Sequence of chain 1.C:
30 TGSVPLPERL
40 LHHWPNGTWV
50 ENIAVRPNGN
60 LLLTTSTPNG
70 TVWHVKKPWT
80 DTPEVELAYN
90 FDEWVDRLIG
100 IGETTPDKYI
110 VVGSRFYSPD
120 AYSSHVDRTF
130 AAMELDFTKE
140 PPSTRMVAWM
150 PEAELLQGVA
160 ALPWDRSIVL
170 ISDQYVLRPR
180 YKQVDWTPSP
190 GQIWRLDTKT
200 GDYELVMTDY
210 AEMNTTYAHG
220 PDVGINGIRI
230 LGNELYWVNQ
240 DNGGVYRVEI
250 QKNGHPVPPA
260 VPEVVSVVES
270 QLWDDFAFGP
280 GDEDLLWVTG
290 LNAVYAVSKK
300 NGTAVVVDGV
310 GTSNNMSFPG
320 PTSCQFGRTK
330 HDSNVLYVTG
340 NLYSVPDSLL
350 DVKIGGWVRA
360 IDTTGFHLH

A protein and the small-molecule ligand that binds it are described below.
Small molecule (SMILES): CC(=O)N[C@@H]1[C@@H](O)[C@H](O)[C@@H](CO)O[C@H]1O

Binding-site contacts:
Ligand atom C5 contacts residue EDO1 of chain 1.Z at 4.2 Å.
Ligand atom O4 contacts residue EDO1 of chain 1.Z at 2.3 Å (h-bond).
Ligand atom O5 contacts residue ASN89 of chain 1.C at 3.0 Å (h-bond).
Ligand atom O5 contacts residue ASN68 of chain 1.C at 2.3 Å (h-bond).
Ligand atom N2 contacts residue PRO67 of chain 1.C at 4.5 Å.
Ligand atom N2 contacts residue ASN68 of chain 1.C at 2.9 Å (h-bond).
Ligand atom C2 contacts residue ASN68 of chain 1.C at 2.4 Å.
Ligand atom C1 contacts residue ASN89 of chain 1.C at 3.8 Å.
Ligand atom O7 contacts residue ASN68 of chain 1.C at 4.0 Å.
Ligand atom C4 contacts residue EDO1 of chain 1.Z at 3.7 Å.
Ligand atom O6 contacts residue ASP91 of chain 1.C at 3.5 Å.
Ligand atom C6 contacts residue ASN89 of chain 1.C at 3.7 Å.
Ligand atom C3 contacts residue ASN68 of chain 1.C at 3.8 Å.
Ligand atom C7 contacts residue ASN68 of chain 1.C at 3.7 Å.
Ligand atom C7 contacts residue PRO67 of chain 1.C at 4.0 Å (hydrophobic).
Ligand atom C1 contacts residue ASN68 of chain 1.C at 1.4 Å.
Ligand atom C5 contacts residue ASN68 of chain 1.C at 3.6 Å.
Ligand atom C5 contacts residue ASN89 of chain 1.C at 4.0 Å.
Ligand atom C4 contacts residue ASN68 of chain 1.C at 4.2 Å.
Ligand atom C6 contacts residue EDO1 of chain 1.Z at 4.3 Å.
Ligand atom C8 contacts residue PRO67 of chain 1.C at 3.5 Å (hydrophobic).
Ligand atom O6 contacts residue ASN89 of chain 1.C at 3.6 Å.